Sequence of chain 1.A:
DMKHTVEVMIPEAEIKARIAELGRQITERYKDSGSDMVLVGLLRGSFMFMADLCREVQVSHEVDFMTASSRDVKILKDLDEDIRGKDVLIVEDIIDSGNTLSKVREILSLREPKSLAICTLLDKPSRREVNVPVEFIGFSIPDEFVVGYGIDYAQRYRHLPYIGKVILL

Binding-site contacts:
Ligand atom OAD contacts residue GLU103 of chain 1.A at 2.8 Å (salt-bridge).
Ligand atom C6 contacts residue PHE156 of chain 1.A at 3.3 Å (hydrophobic).
Ligand atom C2 contacts residue VAL157 of chain 1.A at 3.7 Å (hydrophobic).
Ligand atom OAF contacts residue ILE106 of chain 1.A at 3.8 Å.
Ligand atom O6 contacts residue GLU155 of chain 1.A at 3.5 Å (salt-bridge).
Ligand atom OAE contacts residue ASN110 of chain 1.A at 3.5 Å (h-bond).
Ligand atom OAB contacts residue ASP107 of chain 1.A at 3.4 Å.
Ligand atom PAX contacts residue SER108 of chain 1.A at 3.3 Å.
Ligand atom C2 contacts residue PHE156 of chain 1.A at 3.7 Å (hydrophobic).
Ligand atom OAF contacts residue ASN110 of chain 1.A at 3.8 Å.
Ligand atom N1 contacts residue PHE156 of chain 1.A at 3.2 Å.
Ligand atom OAF contacts residue SER108 of chain 1.A at 3.2 Å (h-bond).
Ligand atom C5 contacts residue LYS135 of chain 1.A at 3.6 Å.
Ligand atom OAD contacts residue ASP104 of chain 1.A at 3.8 Å.
Ligand atom OAE contacts residue THR111 of chain 1.A at 2.5 Å (h-bond).
Ligand atom OAF contacts residue GLY109 of chain 1.A at 2.6 Å (h-bond).
Ligand atom O6 contacts residue VAL157 of chain 1.A at 2.8 Å (h-bond).
Ligand atom OAB contacts residue SER108 of chain 1.A at 2.6 Å (h-bond).
Ligand atom C8 contacts residue ASP107 of chain 1.A at 3.4 Å.
Ligand atom C6 contacts residue LYS135 of chain 1.A at 3.8 Å.
Ligand atom N7 contacts residue LYS135 of chain 1.A at 2.9 Å (salt-bridge).
Ligand atom PAX contacts residue ASP107 of chain 1.A at 3.8 Å.
Ligand atom OAB contacts residue GLY109 of chain 1.A at 3.8 Å.
Ligand atom OAF contacts residue ASP107 of chain 1.A at 3.0 Å (salt-bridge).
Ligand atom N1 contacts residue VAL157 of chain 1.A at 2.8 Å (h-bond).
Ligand atom O6 contacts residue PHE156 of chain 1.A at 3.1 Å.
Ligand atom C2 contacts residue ASP163 of chain 1.A at 3.9 Å.
Ligand atom CAM contacts residue ILE105 of chain 1.A at 3.8 Å (hydrophobic).
Ligand atom OAE contacts residue SER108 of chain 1.A at 3.4 Å (h-bond).
Ligand atom PAX contacts residue GLY109 of chain 1.A at 3.6 Å.
Ligand atom C4 contacts residue ILE105 of chain 1.A at 3.7 Å (hydrophobic).
Ligand atom C5 contacts residue ILE105 of chain 1.A at 3.8 Å (hydrophobic).
Ligand atom O6 contacts residue LYS135 of chain 1.A at 3.1 Å (salt-bridge).
Ligand atom C2 contacts residue ILE162 of chain 1.A at 3.3 Å (hydrophobic).
Ligand atom N1 contacts residue ILE162 of chain 1.A at 3.7 Å.
Ligand atom OAC contacts residue ASP104 of chain 1.A at 3.0 Å (salt-bridge).
Ligand atom C6 contacts residue VAL157 of chain 1.A at 3.5 Å (hydrophobic).
Ligand atom PAX contacts residue THR111 of chain 1.A at 3.8 Å.
Ligand atom N3 contacts residue ILE105 of chain 1.A at 3.8 Å.
Ligand atom CAN contacts residue ILE105 of chain 1.A at 3.8 Å (hydrophobic).

A small-molecule ligand and the protein it binds are described below.
Small molecule (SMILES): O=c1[nH]cnc2c1ncn2CCN(CCP(=O)(O)O)C[C@H](O)CO